A protein and the small-molecule ligand that binds it are described below.
Small molecule (SMILES): CC(=O)N[C@@H]1[C@@H](O)[C@H](O)[C@@H](CO)O[C@H]1O

Binding-site contacts:
Ligand atom C8 contacts residue GLY6 of chain 1.C at 4.2 Å.
Ligand atom C4 contacts residue ASN10 of chain 1.C at 4.2 Å.
Ligand atom N2 contacts residue ASN10 of chain 1.C at 2.9 Å (h-bond).
Ligand atom O3 contacts residue VAL34 of chain 1.C at 3.3 Å.
Ligand atom C2 contacts residue ASN10 of chain 1.C at 2.4 Å.
Ligand atom C8 contacts residue VAL34 of chain 1.C at 3.3 Å (hydrophobic).
Ligand atom C1 contacts residue ASN10 of chain 1.C at 1.4 Å.
Ligand atom C7 contacts residue VAL34 of chain 1.C at 3.4 Å (hydrophobic).
Ligand atom N2 contacts residue VAL34 of chain 1.C at 3.2 Å.
Ligand atom C3 contacts residue VAL34 of chain 1.C at 4.2 Å (hydrophobic).
Ligand atom O7 contacts residue GLY6 of chain 1.C at 3.1 Å.
Ligand atom C3 contacts residue ASN10 of chain 1.C at 3.7 Å.
Ligand atom C8 contacts residue LEU35 of chain 1.C at 4.1 Å (hydrophobic).
Ligand atom C7 contacts residue GLY6 of chain 1.C at 4.0 Å.
Ligand atom C8 contacts residue PHE5 of chain 1.C at 4.0 Å (hydrophobic).
Ligand atom O7 contacts residue ASN10 of chain 1.C at 2.5 Å (h-bond).
Ligand atom C8 contacts residue PHE9 of chain 1.C at 4.0 Å (hydrophobic).
Ligand atom C5 contacts residue ASN10 of chain 1.C at 3.6 Å.
Ligand atom C8 contacts residue ASN10 of chain 1.C at 4.2 Å.
Ligand atom O7 contacts residue VAL34 of chain 1.C at 4.2 Å.
Ligand atom C2 contacts residue VAL34 of chain 1.C at 4.1 Å (hydrophobic).
Ligand atom O5 contacts residue ASN10 of chain 1.C at 2.3 Å (h-bond).
Ligand atom C7 contacts residue ASN10 of chain 1.C at 2.9 Å.

Sequence of chain 1.C:
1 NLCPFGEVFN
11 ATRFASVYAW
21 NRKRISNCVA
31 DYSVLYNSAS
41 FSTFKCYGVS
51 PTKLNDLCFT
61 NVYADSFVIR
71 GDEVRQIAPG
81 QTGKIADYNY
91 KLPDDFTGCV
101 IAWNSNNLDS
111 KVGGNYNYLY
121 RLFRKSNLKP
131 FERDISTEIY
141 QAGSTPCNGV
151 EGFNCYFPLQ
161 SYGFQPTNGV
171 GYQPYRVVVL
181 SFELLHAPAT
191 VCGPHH